Sequence of chain 1.A:
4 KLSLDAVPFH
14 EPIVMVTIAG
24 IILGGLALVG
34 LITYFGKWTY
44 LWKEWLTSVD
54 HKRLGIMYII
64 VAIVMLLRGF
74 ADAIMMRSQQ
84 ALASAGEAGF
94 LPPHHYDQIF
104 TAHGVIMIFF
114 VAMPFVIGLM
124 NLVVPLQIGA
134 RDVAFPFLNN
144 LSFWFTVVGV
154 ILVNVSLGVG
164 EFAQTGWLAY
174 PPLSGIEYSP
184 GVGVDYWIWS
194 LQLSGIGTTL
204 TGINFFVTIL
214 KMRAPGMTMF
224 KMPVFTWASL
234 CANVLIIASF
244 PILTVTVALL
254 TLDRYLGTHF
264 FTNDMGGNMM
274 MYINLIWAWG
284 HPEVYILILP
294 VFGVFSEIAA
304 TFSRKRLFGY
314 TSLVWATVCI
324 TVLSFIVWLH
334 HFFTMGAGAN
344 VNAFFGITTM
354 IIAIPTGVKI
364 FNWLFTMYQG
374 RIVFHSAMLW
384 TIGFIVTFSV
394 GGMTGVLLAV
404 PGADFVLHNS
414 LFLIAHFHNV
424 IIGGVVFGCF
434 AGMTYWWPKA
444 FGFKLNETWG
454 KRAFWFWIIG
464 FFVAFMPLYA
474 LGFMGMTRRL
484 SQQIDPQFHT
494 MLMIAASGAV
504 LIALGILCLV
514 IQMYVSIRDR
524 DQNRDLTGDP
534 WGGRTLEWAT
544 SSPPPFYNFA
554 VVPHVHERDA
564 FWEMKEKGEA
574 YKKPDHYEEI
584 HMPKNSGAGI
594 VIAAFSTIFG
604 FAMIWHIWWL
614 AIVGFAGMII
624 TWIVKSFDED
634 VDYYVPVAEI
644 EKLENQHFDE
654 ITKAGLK

Binding-site contacts:
Ligand atom O2 contacts residue ARG71 of chain 1.A at 3.2 Å.
Ligand atom C9 contacts residue LEU160 of chain 1.A at 3.7 Å (hydrophobic).
Ligand atom C9 contacts residue ILE102 of chain 1.A at 3.8 Å (hydrophobic).
Ligand atom C7 contacts residue ARG71 of chain 1.A at 3.8 Å.
Ligand atom C2 contacts residue LEU160 of chain 1.A at 4.0 Å (hydrophobic).
Ligand atom C5 contacts residue ILE21 of chain 1.A at 3.6 Å (hydrophobic).
Ligand atom C7 contacts residue ASP75 of chain 1.A at 3.3 Å.
Ligand atom O1 contacts residue ILE21 of chain 1.A at 3.9 Å.
Ligand atom C6 contacts residue MET78 of chain 1.A at 3.8 Å (hydrophobic).
Ligand atom C10 contacts residue PHE165 of chain 1.A at 3.8 Å (hydrophobic).
Ligand atom C10 contacts residue GLN101 of chain 1.A at 3.4 Å.
Ligand atom C8 contacts residue LEU160 of chain 1.A at 3.4 Å (hydrophobic).
Ligand atom O3 contacts residue LEU160 of chain 1.A at 4.0 Å.
Ligand atom C6 contacts residue ILE21 of chain 1.A at 3.4 Å (hydrophobic).
Ligand atom S1 contacts residue LEU160 of chain 1.A at 3.7 Å.
Ligand atom O3 contacts residue ARG71 of chain 1.A at 2.7 Å (salt-bridge).
Ligand atom C10 contacts residue ARG71 of chain 1.A at 3.8 Å.
Ligand atom C5 contacts residue MET18 of chain 1.A at 3.6 Å (hydrophobic).
Ligand atom C3 contacts residue LEU160 of chain 1.A at 3.9 Å (hydrophobic).
Ligand atom S1 contacts residue MET18 of chain 1.A at 3.8 Å.
Ligand atom O1 contacts residue ALA74 of chain 1.A at 3.4 Å.
Ligand atom N1 contacts residue ALA74 of chain 1.A at 3.2 Å.
Ligand atom O4 contacts residue ARG71 of chain 1.A at 3.1 Å (salt-bridge).
Ligand atom C1 contacts residue ILE21 of chain 1.A at 3.9 Å (hydrophobic).
Ligand atom C2 contacts residue ARG71 of chain 1.A at 3.9 Å.
Ligand atom N1 contacts residue ILE21 of chain 1.A at 3.9 Å.
Ligand atom C3 contacts residue ASP75 of chain 1.A at 3.2 Å.
Ligand atom C3 contacts residue MET78 of chain 1.A at 3.7 Å (hydrophobic).
Ligand atom C8 contacts residue ILE102 of chain 1.A at 4.0 Å (hydrophobic).
Ligand atom S1 contacts residue MET78 of chain 1.A at 3.9 Å.
Ligand atom O2 contacts residue ALA74 of chain 1.A at 3.2 Å.
Ligand atom O3 contacts residue ASP75 of chain 1.A at 3.1 Å (salt-bridge).
Ligand atom O5 contacts residue GLN101 of chain 1.A at 3.8 Å.
Ligand atom O4 contacts residue ALA105 of chain 1.A at 3.8 Å.
Ligand atom C7 contacts residue LEU160 of chain 1.A at 3.5 Å (hydrophobic).
Ligand atom C5 contacts residue MET78 of chain 1.A at 3.4 Å (hydrophobic).
Ligand atom C4 contacts residue MET78 of chain 1.A at 3.4 Å (hydrophobic).
Ligand atom C2 contacts residue ASP75 of chain 1.A at 3.1 Å.
Ligand atom O5 contacts residue ILE102 of chain 1.A at 3.6 Å.
Ligand atom C10 contacts residue ALA105 of chain 1.A at 3.6 Å (hydrophobic).

A small-molecule ligand and the protein it binds are described below.
Small molecule (SMILES): COC(=O)c1sc2ccc([N+](=O)[O-])cc2c1O